Binding-site contacts:
Ligand atom C15 contacts residue PHE22 of chain 1.B at 3.6 Å (hydrophobic).
Ligand atom C14 contacts residue PHE22 of chain 1.B at 3.8 Å (hydrophobic).
Ligand atom C17 contacts residue LYS23 of chain 1.B at 4.2 Å.
Ligand atom O7 contacts residue VAL148 of chain 1.A at 4.0 Å.
Ligand atom C2 contacts residue VAL143 of chain 1.A at 3.8 Å (hydrophobic).
Ligand atom C1 contacts residue VAL143 of chain 1.A at 3.4 Å (hydrophobic).
Ligand atom O2 contacts residue TRP144 of chain 1.A at 3.5 Å.
Ligand atom C20 contacts residue THR149 of chain 1.A at 3.7 Å.
Ligand atom C19 contacts residue ASN152 of chain 1.A at 3.6 Å.
Ligand atom C15 contacts residue LEU42 of chain 1.B at 4.0 Å (hydrophobic).
Ligand atom C2 contacts residue VAL148 of chain 1.A at 3.6 Å (hydrophobic).
Ligand atom C12 contacts residue TRP144 of chain 1.A at 3.8 Å (hydrophobic).
Ligand atom C7 contacts residue GLY68 of chain 1.B at 3.9 Å.
Ligand atom C11 contacts residue THR149 of chain 1.A at 3.7 Å.
Ligand atom O5 contacts residue GLY68 of chain 1.B at 3.5 Å.
Ligand atom C3 contacts residue TYR80 of chain 1.A at 3.6 Å (hydrophobic).
Ligand atom C15 contacts residue TRP144 of chain 1.A at 4.2 Å (hydrophobic).
Ligand atom C19 contacts residue PHE31 of chain 1.A at 4.0 Å (hydrophobic).
Ligand atom C2 contacts residue PHE31 of chain 1.A at 3.8 Å (hydrophobic).
Ligand atom C11 contacts residue TRP144 of chain 1.A at 4.1 Å (hydrophobic).
Ligand atom O5 contacts residue SER69 of chain 1.B at 3.2 Å (h-bond).
Ligand atom C17 contacts residue THR149 of chain 1.A at 3.4 Å.
Ligand atom O6 contacts residue TRP144 of chain 1.A at 3.5 Å.
Ligand atom O6 contacts residue GLY68 of chain 1.B at 3.6 Å.
Ligand atom C18 contacts residue LEU75 of chain 1.A at 3.9 Å (hydrophobic).
Ligand atom O7 contacts residue TRP144 of chain 1.A at 3.6 Å.
Ligand atom O5 contacts residue ILE67 of chain 1.B at 3.5 Å (h-bond).
Ligand atom C11 contacts residue SER145 of chain 1.A at 4.1 Å.
Ligand atom C6 contacts residue GLY68 of chain 1.B at 4.3 Å.
Ligand atom C16 contacts residue THR149 of chain 1.A at 4.0 Å.
Ligand atom C20 contacts residue VAL148 of chain 1.A at 4.2 Å (hydrophobic).
Ligand atom C2 contacts residue TYR80 of chain 1.A at 4.0 Å (hydrophobic).
Ligand atom C12 contacts residue SER145 of chain 1.A at 4.2 Å.
Ligand atom C16 contacts residue TYR26 of chain 1.B at 3.7 Å (hydrophobic).
Ligand atom O7 contacts residue SER145 of chain 1.A at 3.3 Å (h-bond).
Ligand atom O7 contacts residue THR149 of chain 1.A at 3.2 Å (h-bond).
Ligand atom C1 contacts residue VAL148 of chain 1.A at 3.7 Å (hydrophobic).
Ligand atom C18 contacts residue ILE67 of chain 1.B at 3.5 Å (hydrophobic).
Ligand atom C21 contacts residue SER69 of chain 1.B at 4.2 Å.
Ligand atom O2 contacts residue VAL143 of chain 1.A at 2.7 Å (h-bond).

The protein below binds the small molecule below.
Small molecule (SMILES): C=C[C@@]1(C)CC(=O)[C@]2(O)[C@@]3(C)[C@@H](O)CCC(C)(C)[C@@H]3[C@H](O)[C@H](OC(C)=O)[C@@]2(C)O1

Sequence of chain 1.A:
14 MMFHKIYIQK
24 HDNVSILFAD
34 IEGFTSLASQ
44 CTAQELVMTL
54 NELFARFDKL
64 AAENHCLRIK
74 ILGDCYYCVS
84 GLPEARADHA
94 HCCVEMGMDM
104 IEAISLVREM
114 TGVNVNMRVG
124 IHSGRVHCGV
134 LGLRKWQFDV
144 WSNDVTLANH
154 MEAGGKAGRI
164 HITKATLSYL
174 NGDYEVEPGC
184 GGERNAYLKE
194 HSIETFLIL

Sequence of chain 1.B:
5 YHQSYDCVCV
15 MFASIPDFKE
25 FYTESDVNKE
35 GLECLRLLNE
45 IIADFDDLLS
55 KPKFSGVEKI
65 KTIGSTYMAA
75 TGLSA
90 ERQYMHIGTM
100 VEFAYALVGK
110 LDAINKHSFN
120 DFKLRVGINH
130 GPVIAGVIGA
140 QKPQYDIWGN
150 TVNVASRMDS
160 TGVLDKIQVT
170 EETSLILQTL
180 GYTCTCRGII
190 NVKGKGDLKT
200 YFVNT